Binding-site contacts:
Ligand atom CB6 contacts residue LYS205 of chain 1.A at 3.7 Å.
Ligand atom CA4 contacts residue GLU257 of chain 1.A at 3.7 Å.
Ligand atom CB6 contacts residue GLY255 of chain 1.A at 3.9 Å.
Ligand atom CA3 contacts residue GLU257 of chain 1.A at 3.5 Å.
Ligand atom CA3 contacts residue LEU203 of chain 1.A at 4.3 Å (hydrophobic).
Ligand atom CB5 contacts residue SER254 of chain 1.A at 4.2 Å.
Ligand atom CB6 contacts residue SER254 of chain 1.A at 3.9 Å.
Ligand atom CA1 contacts residue GLY255 of chain 1.A at 3.8 Å.
Ligand atom CA1 contacts residue LEU203 of chain 1.A at 4.3 Å (hydrophobic).
Ligand atom CB1 contacts residue LYS205 of chain 1.A at 4.5 Å.
Ligand atom CA4 contacts residue LEU203 of chain 1.A at 4.0 Å (hydrophobic).
Ligand atom CA5 contacts residue GLY255 of chain 1.A at 4.1 Å.
Ligand atom CA2 contacts residue LEU203 of chain 1.A at 4.3 Å (hydrophobic).
Ligand atom CL1 contacts residue LEU203 of chain 1.A at 3.9 Å.
Ligand atom CA5 contacts residue VAL256 of chain 1.A at 3.9 Å (hydrophobic).
Ligand atom CA5 contacts residue HIS208 of chain 1.A at 3.8 Å.
Ligand atom CB6 contacts residue PRO204 of chain 1.A at 4.4 Å (hydrophobic).
Ligand atom CA3 contacts residue GLY255 of chain 1.A at 3.4 Å.
Ligand atom CB3 contacts residue PRO204 of chain 1.A at 3.5 Å (hydrophobic).
Ligand atom CA6 contacts residue LEU203 of chain 1.A at 4.1 Å (hydrophobic).
Ligand atom CA5 contacts residue LYS205 of chain 1.A at 4.4 Å.
Ligand atom CA4 contacts residue GLY255 of chain 1.A at 3.8 Å.
Ligand atom CA6 contacts residue GLY255 of chain 1.A at 4.1 Å.
Ligand atom CA5 contacts residue LEU203 of chain 1.A at 3.8 Å (hydrophobic).
Ligand atom CA1 contacts residue VAL256 of chain 1.A at 4.4 Å (hydrophobic).
Ligand atom CB1 contacts residue PRO204 of chain 1.A at 4.2 Å (hydrophobic).
Ligand atom CB2 contacts residue PRO204 of chain 1.A at 3.7 Å (hydrophobic).
Ligand atom CB4 contacts residue PRO204 of chain 1.A at 3.9 Å (hydrophobic).
Ligand atom OA3 contacts residue GLY255 of chain 1.A at 3.8 Å.
Ligand atom CL1 contacts residue PRO204 of chain 1.A at 3.7 Å.
Ligand atom OA2 contacts residue GLY255 of chain 1.A at 3.9 Å.
Ligand atom CA5 contacts residue ILE207 of chain 1.A at 4.0 Å (hydrophobic).
Ligand atom CA4 contacts residue VAL256 of chain 1.A at 4.2 Å (hydrophobic).
Ligand atom CA2 contacts residue GLY255 of chain 1.A at 3.4 Å.
Ligand atom CB5 contacts residue PRO204 of chain 1.A at 4.3 Å (hydrophobic).
Ligand atom OA3 contacts residue GLU257 of chain 1.A at 2.5 Å (salt-bridge).
Ligand atom CA6 contacts residue VAL256 of chain 1.A at 4.2 Å (hydrophobic).
Ligand atom CA4 contacts residue HIS208 of chain 1.A at 3.6 Å.
Ligand atom CB5 contacts residue LYS205 of chain 1.A at 3.6 Å.
Ligand atom CA6 contacts residue LYS205 of chain 1.A at 3.6 Å.

Sequence of chain 1.A:
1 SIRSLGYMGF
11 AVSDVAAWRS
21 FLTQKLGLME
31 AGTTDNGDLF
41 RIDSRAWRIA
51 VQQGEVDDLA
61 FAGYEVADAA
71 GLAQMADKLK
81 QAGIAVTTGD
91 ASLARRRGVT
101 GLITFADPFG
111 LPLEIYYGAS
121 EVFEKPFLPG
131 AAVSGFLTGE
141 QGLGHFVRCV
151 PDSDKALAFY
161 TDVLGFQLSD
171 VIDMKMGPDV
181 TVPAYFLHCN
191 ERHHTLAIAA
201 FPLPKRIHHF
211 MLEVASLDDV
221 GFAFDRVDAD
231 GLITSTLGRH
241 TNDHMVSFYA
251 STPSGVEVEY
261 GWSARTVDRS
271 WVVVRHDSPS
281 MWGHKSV

The small molecule below binds the protein below.
Small molecule (SMILES): Oc1cccc(-c2ccccc2Cl)c1O